Sequence of chain 29.A:
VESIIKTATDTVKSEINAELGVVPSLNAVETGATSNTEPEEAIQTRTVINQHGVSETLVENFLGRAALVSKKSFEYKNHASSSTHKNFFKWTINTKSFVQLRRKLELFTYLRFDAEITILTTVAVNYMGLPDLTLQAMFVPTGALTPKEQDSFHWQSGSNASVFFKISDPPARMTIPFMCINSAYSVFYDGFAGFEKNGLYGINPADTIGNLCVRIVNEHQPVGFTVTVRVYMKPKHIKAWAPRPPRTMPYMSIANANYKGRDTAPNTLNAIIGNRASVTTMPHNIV

Binding-site contacts:
Ligand atom C2 contacts residue ASP91 of chain 29.C at 3.2 Å.
Ligand atom N5 contacts residue ASN275 of chain 29.A at 3.4 Å (h-bond).
Ligand atom C6 contacts residue ALA273 of chain 29.A at 3.8 Å (hydrophobic).
Ligand atom O4 contacts residue ARG95 of chain 29.C at 3.5 Å.
Ligand atom C4 contacts residue ASN275 of chain 29.A at 3.7 Å.
Ligand atom C1 contacts residue ARG104 of chain 29.C at 3.8 Å.
Ligand atom C6 contacts residue ASN283 of chain 29.A at 3.8 Å.
Ligand atom O4 contacts residue ASP232 of chain 29.C at 2.8 Å (salt-bridge).
Ligand atom O4 contacts residue PRO231 of chain 29.C at 3.9 Å.
Ligand atom O2 contacts residue ASP91 of chain 29.C at 2.5 Å (salt-bridge).
Ligand atom O6 contacts residue PRO274 of chain 29.A at 3.6 Å.
Ligand atom C3 contacts residue ARG104 of chain 29.C at 3.8 Å.
Ligand atom C5 contacts residue ASN275 of chain 29.A at 3.5 Å.
Ligand atom C10 contacts residue PRO231 of chain 29.C at 3.8 Å (hydrophobic).
Ligand atom O5 contacts residue ASN283 of chain 29.A at 3.7 Å.
Ligand atom O6 contacts residue GLY282 of chain 29.A at 3.5 Å.
Ligand atom C5 contacts residue GLY282 of chain 29.A at 3.8 Å.
Ligand atom C5 contacts residue ASN283 of chain 29.A at 3.8 Å.
Ligand atom C4 contacts residue PRO231 of chain 29.C at 3.6 Å (hydrophobic).
Ligand atom O2 contacts residue GLY282 of chain 29.A at 3.8 Å.
Ligand atom O6 contacts residue ASN283 of chain 29.A at 3.0 Å (h-bond).
Ligand atom C10 contacts residue ASN275 of chain 29.A at 3.3 Å.
Ligand atom C5 contacts residue PRO231 of chain 29.C at 3.7 Å (hydrophobic).
Ligand atom O7 contacts residue PRO274 of chain 29.A at 3.6 Å.
Ligand atom C11 contacts residue PRO231 of chain 29.C at 3.5 Å (hydrophobic).
Ligand atom C11 contacts residue ASP232 of chain 29.C at 3.6 Å.
Ligand atom C5 contacts residue PRO274 of chain 29.A at 3.9 Å (hydrophobic).
Ligand atom O10 contacts residue ASN275 of chain 29.A at 3.0 Å (h-bond).
Ligand atom O1B contacts residue ARG104 of chain 29.C at 3.0 Å (salt-bridge).
Ligand atom N5 contacts residue PRO231 of chain 29.C at 3.0 Å (h-bond).
Ligand atom O4 contacts residue ASN275 of chain 29.A at 3.0 Å (h-bond).
Ligand atom C1 contacts residue ASN283 of chain 29.A at 3.4 Å.
Ligand atom O10 contacts residue ARG270 of chain 29.A at 3.6 Å.
Ligand atom O6 contacts residue ALA273 of chain 29.A at 3.7 Å.
Ligand atom C6 contacts residue GLY282 of chain 29.A at 3.6 Å.
Ligand atom C11 contacts residue ILE233 of chain 29.C at 3.6 Å (hydrophobic).
Ligand atom C11 contacts residue GLY234 of chain 29.C at 3.8 Å.
Ligand atom O3 contacts residue ASP91 of chain 29.C at 3.5 Å.
Ligand atom O2 contacts residue PRO274 of chain 29.A at 3.4 Å.
Ligand atom C4 contacts residue ASP232 of chain 29.C at 3.4 Å.

This small molecule binds to this protein.
Small molecule (SMILES): CC(=O)N[C@@H]1[C@@H](O)[C@H](O[C@@H]2O[C@H](CO)[C@H](O)[C@H](O[C@]3(C(=O)O)C[C@H](O)[C@@H](NC(C)=O)[C@H]([C@H](O)[C@H](O)CO)O3)[C@H]2O)[C@@H](CO)O[C@H]1O

Sequence of chain 29.C:
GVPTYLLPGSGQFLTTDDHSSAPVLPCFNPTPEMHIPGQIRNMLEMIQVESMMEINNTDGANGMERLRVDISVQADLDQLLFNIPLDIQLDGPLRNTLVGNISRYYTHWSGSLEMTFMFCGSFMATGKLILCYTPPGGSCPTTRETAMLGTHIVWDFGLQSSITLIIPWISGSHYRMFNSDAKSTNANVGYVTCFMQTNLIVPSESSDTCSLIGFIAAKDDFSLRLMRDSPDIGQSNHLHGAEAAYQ